Sequence of chain 1.B:
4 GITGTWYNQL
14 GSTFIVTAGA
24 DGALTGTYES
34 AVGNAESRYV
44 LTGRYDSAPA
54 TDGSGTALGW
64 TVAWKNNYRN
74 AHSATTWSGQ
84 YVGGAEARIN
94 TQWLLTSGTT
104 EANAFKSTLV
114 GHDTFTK

Binding-site contacts:
Ligand atom C8 contacts residue GLY36 of chain 1.C at 4.0 Å.
Ligand atom N2 contacts residue VAL35 of chain 1.C at 3.8 Å.
Ligand atom C7 contacts residue LEU98 of chain 1.C at 3.6 Å (hydrophobic).
Ligand atom C10 contacts residue TRP67 of chain 1.C at 3.8 Å (hydrophobic).
Ligand atom C2 contacts residue SER33 of chain 1.C at 3.7 Å.
Ligand atom C4 contacts residue SER33 of chain 1.C at 3.5 Å.
Ligand atom N2 contacts residue SER33 of chain 1.C at 2.6 Å (h-bond).
Ligand atom C3 contacts residue SER33 of chain 1.C at 3.5 Å.
Ligand atom C8 contacts residue SER33 of chain 1.C at 3.7 Å.
Ligand atom C3 contacts residue ASP116 of chain 1.C at 3.8 Å.
Ligand atom S1 contacts residue THR78 of chain 1.C at 3.5 Å (h-bond).
Ligand atom C7 contacts residue PHE108 of chain 1.B at 4.0 Å (hydrophobic).
Ligand atom O3 contacts residue ASP116 of chain 1.C at 3.9 Å.
Ligand atom O11 contacts residue GLY36 of chain 1.C at 3.7 Å.
Ligand atom C6 contacts residue TRP96 of chain 1.C at 3.6 Å (hydrophobic).
Ligand atom C11 contacts residue SER76 of chain 1.C at 3.9 Å.
Ligand atom N2 contacts residue SER15 of chain 1.C at 3.9 Å.
Ligand atom O3 contacts residue ASN11 of chain 1.C at 3.0 Å (h-bond).
Ligand atom C3 contacts residue TYR31 of chain 1.C at 3.3 Å (hydrophobic).
Ligand atom C10 contacts residue ASN37 of chain 1.C at 3.3 Å.
Ligand atom O3 contacts residue TYR31 of chain 1.C at 2.5 Å (h-bond).
Ligand atom C4 contacts residue VAL35 of chain 1.C at 3.9 Å (hydrophobic).
Ligand atom O3 contacts residue SER33 of chain 1.C at 3.7 Å.
Ligand atom C11 contacts residue ASN37 of chain 1.C at 3.5 Å.
Ligand atom O3 contacts residue SER15 of chain 1.C at 2.6 Å (h-bond).
Ligand atom N1 contacts residue LEU13 of chain 1.C at 3.8 Å.
Ligand atom C3 contacts residue LEU13 of chain 1.C at 3.9 Å (hydrophobic).
Ligand atom C9 contacts residue TRP67 of chain 1.C at 3.3 Å (hydrophobic).
Ligand atom O12 contacts residue SER76 of chain 1.C at 3.0 Å (h-bond).
Ligand atom C3 contacts residue SER15 of chain 1.C at 3.5 Å.
Ligand atom C5 contacts residue ASP116 of chain 1.C at 3.9 Å.
Ligand atom N1 contacts residue TYR31 of chain 1.C at 3.7 Å.
Ligand atom O11 contacts residue ASN37 of chain 1.C at 2.6 Å (h-bond).
Ligand atom C8 contacts residue VAL35 of chain 1.C at 3.5 Å (hydrophobic).
Ligand atom S1 contacts residue TRP67 of chain 1.C at 3.8 Å.
Ligand atom N1 contacts residue ASN11 of chain 1.C at 3.8 Å.
Ligand atom C3 contacts residue ASN11 of chain 1.C at 3.7 Å.
Ligand atom O12 contacts residue LEU98 of chain 1.C at 3.8 Å.
Ligand atom S1 contacts residue TRP80 of chain 1.C at 3.8 Å.
Ligand atom N1 contacts residue ASP116 of chain 1.C at 2.9 Å (salt-bridge).

Sequence of chain 1.C:
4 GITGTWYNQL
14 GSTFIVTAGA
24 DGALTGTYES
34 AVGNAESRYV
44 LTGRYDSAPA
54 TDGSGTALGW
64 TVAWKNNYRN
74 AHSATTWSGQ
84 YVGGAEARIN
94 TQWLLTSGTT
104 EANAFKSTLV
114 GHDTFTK

A small-molecule ligand and the protein it binds are described below.
Small molecule (SMILES): O=C(O)CCCC[C@H]1SC[C@@H]2NC(=O)N[C@@H]21